Binding-site contacts:
Ligand atom C31 contacts residue GLU100 of chain 1.A at 3.3 Å.
Ligand atom C26 contacts residue GLY28 of chain 1.A at 3.5 Å.
Ligand atom C12 contacts residue LEU149 of chain 1.A at 3.8 Å (hydrophobic).
Ligand atom C33 contacts residue GLY102 of chain 1.A at 3.5 Å.
Ligand atom C21 contacts residue VAL33 of chain 1.A at 3.7 Å (hydrophobic).
Ligand atom S9 contacts residue LEU149 of chain 1.A at 3.5 Å.
Ligand atom C31 contacts residue GLY102 of chain 1.A at 3.7 Å.
Ligand atom C19 contacts residue ALA99 of chain 1.A at 3.6 Å (hydrophobic).
Ligand atom C12 contacts residue ALA99 of chain 1.A at 3.3 Å (hydrophobic).
Ligand atom C16 contacts residue PRO103 of chain 1.A at 3.6 Å (hydrophobic).
Ligand atom O32 contacts residue LYS106 of chain 1.A at 3.3 Å.
Ligand atom C19 contacts residue GLY102 of chain 1.A at 3.6 Å.
Ligand atom C14 contacts residue ARG146 of chain 1.A at 3.7 Å.
Ligand atom C6 contacts residue LEU149 of chain 1.A at 3.4 Å (hydrophobic).
Ligand atom N8 contacts residue LEU149 of chain 1.A at 3.7 Å.
Ligand atom C37 contacts residue LEU101 of chain 1.A at 3.5 Å (hydrophobic).
Ligand atom C10 contacts residue SER27 of chain 1.A at 3.7 Å.
Ligand atom N8 contacts residue ALA99 of chain 1.A at 3.2 Å (h-bond).
Ligand atom C15 contacts residue GLY102 of chain 1.A at 3.7 Å.
Ligand atom C28 contacts residue SER27 of chain 1.A at 3.4 Å.
Ligand atom C30 contacts residue LYS106 of chain 1.A at 3.6 Å.
Ligand atom C12 contacts residue ALA48 of chain 1.A at 3.6 Å (hydrophobic).
Ligand atom N8 contacts residue ALA48 of chain 1.A at 3.5 Å.
Ligand atom O24 contacts residue SER27 of chain 1.A at 3.7 Å.
Ligand atom O34 contacts residue PRO103 of chain 1.A at 3.5 Å.
Ligand atom C33 contacts residue ALA99 of chain 1.A at 3.2 Å (hydrophobic).
Ligand atom N7 contacts residue VAL33 of chain 1.A at 3.8 Å.
Ligand atom C22 contacts residue GLY26 of chain 1.A at 3.7 Å.
Ligand atom C5 contacts residue LEU149 of chain 1.A at 3.3 Å (hydrophobic).
Ligand atom O24 contacts residue GLY26 of chain 1.A at 3.5 Å.
Ligand atom C36 contacts residue LEU25 of chain 1.A at 3.3 Å (hydrophobic).
Ligand atom O25 contacts residue ARG146 of chain 1.A at 3.4 Å.
Ligand atom O32 contacts residue ASN105 of chain 1.A at 2.7 Å (h-bond).
Ligand atom C33 contacts residue GLU100 of chain 1.A at 3.5 Å.
Ligand atom N13 contacts residue SER27 of chain 1.A at 3.7 Å.
Ligand atom C6 contacts residue ALA48 of chain 1.A at 3.6 Å (hydrophobic).
Ligand atom N3 contacts residue LEU149 of chain 1.A at 3.8 Å.
Ligand atom C12 contacts residue GLU97 of chain 1.A at 2.9 Å.
Ligand atom C15 contacts residue PRO103 of chain 1.A at 3.7 Å (hydrophobic).
Ligand atom N11 contacts residue ALA99 of chain 1.A at 3.3 Å (h-bond).

A small-molecule ligand and the protein it binds are described below.
Small molecule (SMILES): COc1ccc(Nc2nc(N3CC[C@H](NC(=O)c4ccc(C(=O)O)cc4)C3)nc3scnc23)cc1OC

Sequence of chain 1.A:
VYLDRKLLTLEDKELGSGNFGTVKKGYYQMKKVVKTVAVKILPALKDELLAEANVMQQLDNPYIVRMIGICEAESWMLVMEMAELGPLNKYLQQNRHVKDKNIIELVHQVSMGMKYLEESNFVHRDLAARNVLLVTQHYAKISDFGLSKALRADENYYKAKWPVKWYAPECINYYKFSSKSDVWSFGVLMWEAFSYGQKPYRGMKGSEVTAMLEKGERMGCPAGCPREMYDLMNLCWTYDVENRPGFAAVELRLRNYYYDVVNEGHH